Sequence of chain 1.D:
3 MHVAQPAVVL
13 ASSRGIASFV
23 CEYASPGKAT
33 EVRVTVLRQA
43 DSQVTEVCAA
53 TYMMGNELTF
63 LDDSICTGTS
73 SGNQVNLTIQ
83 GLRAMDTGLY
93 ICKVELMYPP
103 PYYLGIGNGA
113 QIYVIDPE

Binding-site contacts:
Ligand atom N2 contacts residue ASN78 of chain 1.D at 3.7 Å.
Ligand atom O7 contacts residue ASN78 of chain 1.D at 3.6 Å (h-bond).
Ligand atom O6 contacts residue THR80 of chain 1.D at 4.3 Å.
Ligand atom C2 contacts residue ASN78 of chain 1.D at 3.4 Å.
Ligand atom C5 contacts residue ASN78 of chain 1.D at 4.5 Å.
Ligand atom C1 contacts residue ASN78 of chain 1.D at 2.5 Å.
Ligand atom C7 contacts residue ASN78 of chain 1.D at 3.8 Å.
Ligand atom O5 contacts residue ASN78 of chain 1.D at 3.1 Å (h-bond).
Ligand atom C8 contacts residue ASN78 of chain 1.D at 4.3 Å.

The small molecule below binds the protein below.
Small molecule (SMILES): CC(=O)N[C@@H]1[C@@H](O)[C@H](O)[C@@H](CO)O[C@H]1O